A small-molecule ligand and the protein it binds are described below.
Small molecule (SMILES): CC(=O)N[C@@H]1[C@@H](O)[C@H](O)[C@@H](CO)O[C@H]1O

Binding-site contacts:
Ligand atom O6 contacts residue ASN30 of chain 1.C at 3.9 Å.
Ligand atom O6 contacts residue ASN61 of chain 1.C at 3.6 Å (h-bond).
Ligand atom C5 contacts residue ASN61 of chain 1.C at 3.7 Å.
Ligand atom O7 contacts residue ASN61 of chain 1.C at 3.5 Å (h-bond).
Ligand atom C4 contacts residue ASN61 of chain 1.C at 4.2 Å.
Ligand atom O5 contacts residue ASN61 of chain 1.C at 2.4 Å (h-bond).
Ligand atom N2 contacts residue ASN61 of chain 1.C at 2.9 Å (h-bond).
Ligand atom C6 contacts residue ASN61 of chain 1.C at 4.3 Å.
Ligand atom C3 contacts residue ASN61 of chain 1.C at 3.8 Å.
Ligand atom C1 contacts residue ASN61 of chain 1.C at 1.4 Å.
Ligand atom C8 contacts residue ASN61 of chain 1.C at 4.5 Å.
Ligand atom C2 contacts residue ASN61 of chain 1.C at 2.5 Å.
Ligand atom C7 contacts residue TYR28 of chain 1.C at 4.2 Å (hydrophobic).
Ligand atom O7 contacts residue TYR28 of chain 1.C at 3.4 Å.
Ligand atom C7 contacts residue ASN61 of chain 1.C at 3.4 Å.

Sequence of chain 1.C:
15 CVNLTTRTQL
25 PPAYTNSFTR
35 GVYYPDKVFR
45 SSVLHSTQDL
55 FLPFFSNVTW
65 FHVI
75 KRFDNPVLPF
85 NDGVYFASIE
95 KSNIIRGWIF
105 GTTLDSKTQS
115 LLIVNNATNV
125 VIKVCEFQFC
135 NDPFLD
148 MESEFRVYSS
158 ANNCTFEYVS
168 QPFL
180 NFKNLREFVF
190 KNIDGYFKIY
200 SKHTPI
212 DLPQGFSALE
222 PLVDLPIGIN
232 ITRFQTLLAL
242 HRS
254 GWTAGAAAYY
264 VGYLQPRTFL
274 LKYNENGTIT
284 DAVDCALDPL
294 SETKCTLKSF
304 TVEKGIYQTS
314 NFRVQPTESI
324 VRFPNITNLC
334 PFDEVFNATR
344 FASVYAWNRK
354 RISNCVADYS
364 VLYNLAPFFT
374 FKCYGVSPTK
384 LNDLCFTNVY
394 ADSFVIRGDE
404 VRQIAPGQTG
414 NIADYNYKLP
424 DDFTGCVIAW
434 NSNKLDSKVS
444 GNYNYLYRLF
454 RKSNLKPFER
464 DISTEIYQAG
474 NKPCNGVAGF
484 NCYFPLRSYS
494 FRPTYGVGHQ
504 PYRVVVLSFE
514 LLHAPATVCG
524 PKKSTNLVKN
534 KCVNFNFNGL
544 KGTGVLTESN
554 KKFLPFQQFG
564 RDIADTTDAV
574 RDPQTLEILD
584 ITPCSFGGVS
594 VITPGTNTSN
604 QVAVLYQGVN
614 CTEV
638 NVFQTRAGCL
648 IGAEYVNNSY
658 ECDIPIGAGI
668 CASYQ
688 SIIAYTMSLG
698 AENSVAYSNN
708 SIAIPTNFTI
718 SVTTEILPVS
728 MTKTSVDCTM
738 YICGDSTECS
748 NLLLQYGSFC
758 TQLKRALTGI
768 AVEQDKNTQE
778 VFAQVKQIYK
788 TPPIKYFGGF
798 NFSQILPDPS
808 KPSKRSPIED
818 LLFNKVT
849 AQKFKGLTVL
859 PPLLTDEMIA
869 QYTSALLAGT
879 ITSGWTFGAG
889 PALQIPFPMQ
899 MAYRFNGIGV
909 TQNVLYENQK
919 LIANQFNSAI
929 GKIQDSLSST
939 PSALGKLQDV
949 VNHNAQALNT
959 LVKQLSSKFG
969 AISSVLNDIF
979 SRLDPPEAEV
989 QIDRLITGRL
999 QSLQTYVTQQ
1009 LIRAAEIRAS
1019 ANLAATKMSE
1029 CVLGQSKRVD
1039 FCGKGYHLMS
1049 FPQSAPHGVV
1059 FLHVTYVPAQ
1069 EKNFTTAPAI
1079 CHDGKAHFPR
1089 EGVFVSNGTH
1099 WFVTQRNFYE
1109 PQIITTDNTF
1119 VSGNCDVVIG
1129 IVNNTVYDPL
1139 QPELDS